Binding-site contacts:
Ligand atom O4 contacts residue ARG472 of chain 1.B at 3.3 Å.
Ligand atom C6 contacts residue ARG472 of chain 1.B at 4.0 Å.
Ligand atom C4 contacts residue THR169 of chain 1.B at 4.1 Å.
Ligand atom C4 contacts residue PHE474 of chain 1.B at 4.2 Å (hydrophobic).
Ligand atom O1 contacts residue VAL546 of chain 1.B at 2.6 Å (h-bond).
Ligand atom F3 contacts residue FDA1 of chain 1.J at 3.2 Å.
Ligand atom C4 contacts residue ASP452 of chain 1.B at 3.1 Å.
Ligand atom O4 contacts residue PHE474 of chain 1.B at 3.9 Å.
Ligand atom C6 contacts residue TYR456 of chain 1.B at 3.1 Å (hydrophobic).
Ligand atom O2 contacts residue FDA1 of chain 1.J at 3.0 Å.
Ligand atom C2 contacts residue HIS548 of chain 1.B at 3.3 Å.
Ligand atom O5 contacts residue VAL546 of chain 1.B at 3.6 Å.
Ligand atom C1 contacts residue PHE474 of chain 1.B at 4.2 Å (hydrophobic).
Ligand atom C3 contacts residue FDA1 of chain 1.J at 4.0 Å.
Ligand atom O2 contacts residue HIS548 of chain 1.B at 2.5 Å (h-bond).
Ligand atom C1 contacts residue VAL546 of chain 1.B at 3.1 Å (hydrophobic).
Ligand atom O6 contacts residue TYR456 of chain 1.B at 2.7 Å (h-bond).
Ligand atom C2 contacts residue FDA1 of chain 1.J at 3.1 Å.
Ligand atom C3 contacts residue GLN448 of chain 1.B at 3.7 Å.
Ligand atom C6 contacts residue ASP452 of chain 1.B at 4.1 Å.
Ligand atom O1 contacts residue HIS548 of chain 1.B at 3.0 Å (h-bond).
Ligand atom F3 contacts residue GLN448 of chain 1.B at 3.0 Å.
Ligand atom C3 contacts residue ASN593 of chain 1.B at 3.8 Å.
Ligand atom O2 contacts residue ASN593 of chain 1.B at 2.6 Å (h-bond).
Ligand atom F3 contacts residue ASP452 of chain 1.B at 4.0 Å.
Ligand atom C3 contacts residue ASP452 of chain 1.B at 4.1 Å.
Ligand atom C6 contacts residue PHE454 of chain 1.B at 3.9 Å (hydrophobic).
Ligand atom C1 contacts residue FDA1 of chain 1.J at 4.0 Å.
Ligand atom F3 contacts residue THR169 of chain 1.B at 3.5 Å.
Ligand atom F3 contacts residue ASN593 of chain 1.B at 3.2 Å.
Ligand atom O1 contacts residue FDA1 of chain 1.J at 3.3 Å.
Ligand atom C2 contacts residue ASN593 of chain 1.B at 3.7 Å.
Ligand atom C5 contacts residue TYR456 of chain 1.B at 4.2 Å (hydrophobic).
Ligand atom O6 contacts residue PHE454 of chain 1.B at 3.5 Å.
Ligand atom C5 contacts residue ASP452 of chain 1.B at 4.2 Å.
Ligand atom O4 contacts residue GLN448 of chain 1.B at 3.6 Å (h-bond).
Ligand atom C3 contacts residue PHE474 of chain 1.B at 3.7 Å (hydrophobic).
Ligand atom C1 contacts residue HIS548 of chain 1.B at 3.3 Å.
Ligand atom O5 contacts residue FDA1 of chain 1.J at 3.6 Å.
Ligand atom O4 contacts residue ASP452 of chain 1.B at 2.5 Å (salt-bridge).

Sequence of chain 1.B:
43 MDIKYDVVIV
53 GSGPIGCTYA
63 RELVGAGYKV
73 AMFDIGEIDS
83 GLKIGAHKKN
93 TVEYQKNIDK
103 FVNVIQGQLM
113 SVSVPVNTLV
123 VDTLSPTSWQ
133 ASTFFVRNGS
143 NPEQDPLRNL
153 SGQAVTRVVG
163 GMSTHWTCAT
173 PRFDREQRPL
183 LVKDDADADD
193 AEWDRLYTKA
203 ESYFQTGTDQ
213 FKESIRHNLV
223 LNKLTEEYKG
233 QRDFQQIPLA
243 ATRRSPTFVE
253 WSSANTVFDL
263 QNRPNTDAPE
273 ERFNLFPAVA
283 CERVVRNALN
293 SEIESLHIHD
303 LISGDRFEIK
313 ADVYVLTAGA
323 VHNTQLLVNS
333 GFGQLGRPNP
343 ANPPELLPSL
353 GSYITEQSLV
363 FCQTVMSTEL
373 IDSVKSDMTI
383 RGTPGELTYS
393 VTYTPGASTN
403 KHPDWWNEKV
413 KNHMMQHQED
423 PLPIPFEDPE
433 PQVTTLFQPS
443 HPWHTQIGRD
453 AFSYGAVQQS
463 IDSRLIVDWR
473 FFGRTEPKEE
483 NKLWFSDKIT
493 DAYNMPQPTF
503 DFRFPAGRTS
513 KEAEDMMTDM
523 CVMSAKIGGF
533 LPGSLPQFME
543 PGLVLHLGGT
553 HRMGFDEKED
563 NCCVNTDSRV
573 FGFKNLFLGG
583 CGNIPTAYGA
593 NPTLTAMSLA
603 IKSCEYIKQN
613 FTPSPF

A small-molecule ligand and the protein it binds are described below.
Small molecule (SMILES): OC[C@H]1O[C@@H](O)[C@H](O)[C@@H](F)[C@@H]1O